The protein below binds the small molecule below.
Small molecule (SMILES): Nc1ccn([C@@H]2O[C@H](CO[P](=O)(O)O[C@H]3[C@@H](O)[C@H](n4cnc5c(=O)nc(N)[nH]c54)O[C@@H]3COP(=O)=O)[C@@H](O[P](=O)(O)OC[C@H]3O[C@@H](n4ccc(N)nc4=O)[C@H](O)[C@@H]3O[P](=O)(O)OC[C@H]3O[C@@H](n4ccc(N)nc4=O)[C@H](O)[C@@H]3O[P](=O)(O)OC[C@H]3O[C@@H](n4cnc5c(N)ncnc54)[C@H](O)[C@@H]3O[P](=O)(O)OC[C@H]3O[C@@H](n4ccc(=O)[nH]c4=O)[C@H](O)[C@@H]3O[P](=O)(O)OC[C@H]3O[C@@H](n4ccc(=O)[nH]c4=O)[C@H](O)[C@@H]3O[P](=O)(O)OC[C@H]3O[C@@H](n4cnc5c(N)ncnc54)[C@H](O)[C@@H]3O[P](=O)(O)OC[C@H]3O[C@@H](n4cnc5c(=O)nc(N)[nH]c54)[C@H](O)[C@@H]3O)[C@H]2O)c(=O)n1

Binding-site contacts:
Ligand atom O2' contacts residue SER224 of chain 1.A at 2.5 Å (h-bond).
Ligand atom P contacts residue MG1 of chain 1.E at 3.3 Å.
Ligand atom C5' contacts residue ARG256 of chain 1.A at 3.5 Å.
Ligand atom C2' contacts residue SER224 of chain 1.A at 3.3 Å.
Ligand atom O3' contacts residue HIS223 of chain 1.A at 3.2 Å (h-bond).
Ligand atom O3' contacts residue PRO257 of chain 1.A at 3.1 Å (h-bond).
Ligand atom OP1 contacts residue ASP144 of chain 1.A at 2.9 Å (salt-bridge).
Ligand atom C5' contacts residue PRO257 of chain 1.A at 3.4 Å (hydrophobic).
Ligand atom O2 contacts residue ARG256 of chain 1.A at 3.0 Å (salt-bridge).
Ligand atom OP1 contacts residue ASP283 of chain 1.A at 3.2 Å (salt-bridge).
Ligand atom O2' contacts residue HIS223 of chain 1.A at 3.3 Å (h-bond).
Ligand atom OP2 contacts residue SER258 of chain 1.A at 3.4 Å (h-bond).
Ligand atom O2' contacts residue PRO257 of chain 1.A at 3.5 Å (h-bond).
Ligand atom O3' contacts residue GLU146 of chain 1.A at 3.5 Å.
Ligand atom C4' contacts residue ARG256 of chain 1.A at 3.4 Å.
Ligand atom C5' contacts residue MET147 of chain 1.A at 3.4 Å (hydrophobic).
Ligand atom OP1 contacts residue MG1 of chain 1.D at 3.3 Å.
Ligand atom OP1 contacts residue MG1 of chain 1.E at 2.2 Å.
Ligand atom C4' contacts residue MET147 of chain 1.A at 3.4 Å (hydrophobic).
Ligand atom O2' contacts residue ARG256 of chain 1.A at 2.9 Å (salt-bridge).
Ligand atom OP1 contacts residue LEU259 of chain 1.A at 2.5 Å (h-bond).
Ligand atom O2' contacts residue ARG227 of chain 1.A at 3.5 Å.
Ligand atom O2' contacts residue ARG185 of chain 1.A at 2.7 Å (salt-bridge).
Ligand atom N1 contacts residue SO41 of chain 1.F at 3.3 Å (h-bond).
Ligand atom O4' contacts residue ARG255 of chain 1.A at 3.3 Å (salt-bridge).
Ligand atom C3' contacts residue PRO257 of chain 1.A at 3.4 Å (hydrophobic).
Ligand atom OP1 contacts residue SER258 of chain 1.A at 2.7 Å (h-bond).
Ligand atom N6 contacts residue SO41 of chain 1.F at 3.2 Å (h-bond).
Ligand atom C2' contacts residue MET147 of chain 1.A at 3.5 Å (hydrophobic).
Ligand atom O3' contacts residue MET147 of chain 1.A at 2.8 Å (h-bond).
Ligand atom O2' contacts residue MET147 of chain 1.A at 2.5 Å (h-bond).
Ligand atom C4' contacts residue ARG255 of chain 1.A at 3.3 Å.
Ligand atom P contacts residue SER258 of chain 1.A at 3.3 Å.
Ligand atom C2' contacts residue ARG256 of chain 1.A at 3.5 Å.
Ligand atom OP2 contacts residue HIS278 of chain 1.A at 3.0 Å (h-bond).
Ligand atom O3' contacts residue SER258 of chain 1.A at 3.1 Å.
Ligand atom C4' contacts residue PRO257 of chain 1.A at 2.9 Å (hydrophobic).
Ligand atom C5' contacts residue CYS145 of chain 1.A at 3.1 Å (hydrophobic).
Ligand atom OP1 contacts residue CYS145 of chain 1.A at 3.2 Å (h-bond).
Ligand atom O5' contacts residue HIS223 of chain 1.A at 3.2 Å.

Sequence of chain 1.A:
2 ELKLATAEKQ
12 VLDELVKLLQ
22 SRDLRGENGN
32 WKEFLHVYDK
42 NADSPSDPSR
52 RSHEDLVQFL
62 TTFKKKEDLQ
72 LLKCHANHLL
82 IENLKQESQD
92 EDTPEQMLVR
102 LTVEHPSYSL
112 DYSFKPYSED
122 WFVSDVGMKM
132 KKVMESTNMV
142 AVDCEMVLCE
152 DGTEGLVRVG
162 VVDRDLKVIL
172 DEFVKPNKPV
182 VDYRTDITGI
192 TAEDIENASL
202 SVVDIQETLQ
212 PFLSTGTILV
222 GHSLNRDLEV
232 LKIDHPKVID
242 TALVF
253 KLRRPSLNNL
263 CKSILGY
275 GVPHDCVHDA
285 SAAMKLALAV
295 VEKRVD